Binding-site contacts:
Ligand atom C6 contacts residue LEU373 of chain 4.A at 3.3 Å (hydrophobic).
Ligand atom O3 contacts residue ASN249 of chain 4.A at 2.7 Å (h-bond).
Ligand atom N2 contacts residue ASN120 of chain 1.A at 2.9 Å (h-bond).
Ligand atom O4 contacts residue THR287 of chain 4.A at 3.4 Å.
Ligand atom C2 contacts residue ASN120 of chain 1.A at 2.3 Å.
Ligand atom O6 contacts residue ILE285 of chain 4.A at 2.6 Å (h-bond).
Ligand atom C6 contacts residue ASP250 of chain 4.A at 3.6 Å.
Ligand atom C6 contacts residue PRO309 of chain 4.A at 3.5 Å (hydrophobic).
Ligand atom C3 contacts residue GLY312 of chain 4.A at 3.2 Å.
Ligand atom O2 contacts residue ASN249 of chain 4.A at 3.3 Å (h-bond).
Ligand atom O6 contacts residue ASP250 of chain 4.A at 2.6 Å (salt-bridge).
Ligand atom C5 contacts residue ASN120 of chain 1.A at 3.6 Å.
Ligand atom C5 contacts residue ARG283 of chain 4.A at 3.6 Å.
Ligand atom C6 contacts residue ILE310 of chain 4.A at 3.5 Å (hydrophobic).
Ligand atom C7 contacts residue ASN120 of chain 1.A at 3.5 Å.
Ligand atom O5 contacts residue ASP250 of chain 4.A at 3.6 Å (salt-bridge).
Ligand atom C1 contacts residue ASN120 of chain 1.A at 1.4 Å.
Ligand atom C5 contacts residue ILE310 of chain 4.A at 3.6 Å (hydrophobic).
Ligand atom O6 contacts residue ILE310 of chain 4.A at 3.3 Å (h-bond).
Ligand atom O4 contacts residue ARG283 of chain 4.A at 3.6 Å (salt-bridge).
Ligand atom O5 contacts residue GLY374 of chain 4.A at 3.3 Å.
Ligand atom O4 contacts residue GLU294 of chain 4.A at 2.7 Å (salt-bridge).
Ligand atom O3 contacts residue ASP250 of chain 4.A at 3.2 Å (salt-bridge).
Ligand atom O6 contacts residue GLN375 of chain 4.A at 3.3 Å.
Ligand atom O3 contacts residue ARG283 of chain 4.A at 3.0 Å (salt-bridge).
Ligand atom O2 contacts residue GLY312 of chain 4.A at 3.3 Å.
Ligand atom O7 contacts residue ASN120 of chain 1.A at 3.7 Å.
Ligand atom C4 contacts residue GLU294 of chain 4.A at 3.5 Å.
Ligand atom C8 contacts residue ASN119 of chain 1.A at 3.7 Å.
Ligand atom O5 contacts residue ARG283 of chain 4.A at 3.2 Å (salt-bridge).
Ligand atom C6 contacts residue GLN311 of chain 4.A at 3.6 Å.
Ligand atom C6 contacts residue ILE285 of chain 4.A at 3.4 Å (hydrophobic).
Ligand atom O3 contacts residue GLU294 of chain 4.A at 2.6 Å (salt-bridge).
Ligand atom O5 contacts residue ASN120 of chain 1.A at 2.4 Å (h-bond).
Ligand atom O5 contacts residue GLN375 of chain 4.A at 3.4 Å (h-bond).
Ligand atom O4 contacts residue ARG247 of chain 4.A at 3.1 Å (salt-bridge).
Ligand atom C3 contacts residue GLU294 of chain 4.A at 3.3 Å.
Ligand atom O3 contacts residue GLN311 of chain 4.A at 3.4 Å.
Ligand atom O2 contacts residue LEU296 of chain 4.A at 3.6 Å.
Ligand atom O3 contacts residue GLY312 of chain 4.A at 3.1 Å (h-bond).

Sequence of chain 1.A:
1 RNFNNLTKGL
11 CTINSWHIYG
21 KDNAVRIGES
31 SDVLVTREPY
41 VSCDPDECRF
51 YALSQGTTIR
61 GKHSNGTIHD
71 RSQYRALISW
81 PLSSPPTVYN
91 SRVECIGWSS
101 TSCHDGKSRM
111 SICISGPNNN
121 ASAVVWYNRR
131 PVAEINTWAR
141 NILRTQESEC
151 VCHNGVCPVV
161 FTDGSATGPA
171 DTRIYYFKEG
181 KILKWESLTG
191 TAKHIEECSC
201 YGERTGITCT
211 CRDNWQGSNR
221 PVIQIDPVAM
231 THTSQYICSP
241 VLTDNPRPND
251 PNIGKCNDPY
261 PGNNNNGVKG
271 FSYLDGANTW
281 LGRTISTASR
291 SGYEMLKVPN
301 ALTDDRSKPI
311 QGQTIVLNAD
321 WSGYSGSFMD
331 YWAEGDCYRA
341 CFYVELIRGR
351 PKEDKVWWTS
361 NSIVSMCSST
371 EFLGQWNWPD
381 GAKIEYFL

A protein and the small-molecule ligand that binds it are described below.
Small molecule (SMILES): CC(=O)N[C@H]1[C@H](O[C@H]2[C@H](O)[C@@H](NC(C)=O)CO[C@@H]2CO)O[C@H](CO)[C@@H](O[C@@H]2O[C@H](CO[C@H]3O[C@H](CO[C@H]4O[C@H](CO)[C@@H](O)[C@H](O)[C@@H]4O)[C@@H](O)[C@H](O[C@H]4O[C@H](CO)[C@@H](O)[C@H](O)[C@@H]4O)[C@@H]3O)[C@@H](O)[C@H](O[C@H]3O[C@H](CO)[C@@H](O)[C@H](O)[C@@H]3O[C@H]3O[C@H](CO)[C@@H](O)[C@H](O)[C@@H]3O[C@H]3O[C@H](CO)[C@@H](O)[C@H](O)[C@@H]3O)[C@@H]2O)[C@@H]1O

Sequence of chain 4.A:
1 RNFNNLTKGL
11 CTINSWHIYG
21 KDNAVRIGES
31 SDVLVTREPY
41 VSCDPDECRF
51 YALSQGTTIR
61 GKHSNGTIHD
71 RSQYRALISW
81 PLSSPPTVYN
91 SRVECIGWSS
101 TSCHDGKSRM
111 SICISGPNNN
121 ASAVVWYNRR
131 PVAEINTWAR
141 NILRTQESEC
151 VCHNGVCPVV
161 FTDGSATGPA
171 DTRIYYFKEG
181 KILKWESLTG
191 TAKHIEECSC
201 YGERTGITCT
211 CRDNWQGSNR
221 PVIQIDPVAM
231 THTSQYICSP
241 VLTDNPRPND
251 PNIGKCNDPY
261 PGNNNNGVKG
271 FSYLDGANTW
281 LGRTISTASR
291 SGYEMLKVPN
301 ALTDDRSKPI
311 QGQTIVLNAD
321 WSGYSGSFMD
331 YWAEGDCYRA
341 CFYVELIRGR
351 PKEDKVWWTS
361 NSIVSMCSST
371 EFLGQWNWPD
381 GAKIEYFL